A small-molecule ligand and the protein it binds are described below.
Small molecule (SMILES): O[C@@H]1[C@H](O)[C@@H](O)OC[C@@H]1O

Binding-site contacts:
Ligand atom C4 contacts residue ARG250 of chain 1.A at 4.0 Å.
Ligand atom C5 contacts residue HIS115 of chain 1.A at 3.9 Å.
Ligand atom O4 contacts residue ASN239 of chain 1.A at 3.7 Å.
Ligand atom O2 contacts residue ILE72 of chain 1.A at 4.0 Å.
Ligand atom O5 contacts residue MN1 of chain 1.C at 2.8 Å.
Ligand atom O2 contacts residue MET102 of chain 1.A at 4.0 Å.
Ligand atom O1 contacts residue GLU120 of chain 1.A at 3.4 Å (salt-bridge).
Ligand atom C5 contacts residue HIS113 of chain 1.A at 3.2 Å.
Ligand atom O1 contacts residue GLU211 of chain 1.A at 2.6 Å (salt-bridge).
Ligand atom O5 contacts residue CYS110 of chain 1.A at 3.6 Å.
Ligand atom C1 contacts residue MN1 of chain 1.C at 3.0 Å.
Ligand atom C4 contacts residue ILE72 of chain 1.A at 4.2 Å (hydrophobic).
Ligand atom O2 contacts residue LYS100 of chain 1.A at 3.2 Å (salt-bridge).
Ligand atom C1 contacts residue GLU211 of chain 1.A at 3.6 Å.
Ligand atom O3 contacts residue ASN239 of chain 1.A at 4.2 Å.
Ligand atom C2 contacts residue LYS118 of chain 1.A at 4.1 Å.
Ligand atom O2 contacts residue LYS118 of chain 1.A at 3.7 Å.
Ligand atom C3 contacts residue GLU218 of chain 1.A at 3.7 Å.
Ligand atom O3 contacts residue GLU218 of chain 1.A at 2.8 Å (salt-bridge).
Ligand atom C1 contacts residue HIS113 of chain 1.A at 4.0 Å.
Ligand atom C3 contacts residue ILE72 of chain 1.A at 3.5 Å (hydrophobic).
Ligand atom C2 contacts residue ILE72 of chain 1.A at 3.7 Å (hydrophobic).
Ligand atom C2 contacts residue LYS100 of chain 1.A at 4.1 Å.
Ligand atom C1 contacts residue LYS118 of chain 1.A at 3.8 Å.
Ligand atom O1 contacts residue MET102 of chain 1.A at 4.0 Å.
Ligand atom C3 contacts residue LYS100 of chain 1.A at 3.8 Å.
Ligand atom O5 contacts residue HIS115 of chain 1.A at 4.1 Å.
Ligand atom O3 contacts residue LYS100 of chain 1.A at 3.3 Å (salt-bridge).
Ligand atom C2 contacts residue GLU211 of chain 1.A at 3.9 Å.
Ligand atom O5 contacts residue HIS113 of chain 1.A at 3.0 Å (h-bond).
Ligand atom O4 contacts residue GLU218 of chain 1.A at 3.5 Å (salt-bridge).
Ligand atom C1 contacts residue GLU120 of chain 1.A at 4.0 Å.
Ligand atom C5 contacts residue MN1 of chain 1.C at 3.6 Å.
Ligand atom C1 contacts residue HIS115 of chain 1.A at 4.1 Å.
Ligand atom O1 contacts residue MN1 of chain 1.C at 3.0 Å.
Ligand atom O3 contacts residue LYS118 of chain 1.A at 3.1 Å (salt-bridge).
Ligand atom O2 contacts residue GLU211 of chain 1.A at 3.0 Å (salt-bridge).
Ligand atom O4 contacts residue ARG250 of chain 1.A at 2.8 Å (salt-bridge).
Ligand atom O3 contacts residue ARG250 of chain 1.A at 3.8 Å.
Ligand atom C3 contacts residue ARG250 of chain 1.A at 3.7 Å.

Sequence of chain 1.A:
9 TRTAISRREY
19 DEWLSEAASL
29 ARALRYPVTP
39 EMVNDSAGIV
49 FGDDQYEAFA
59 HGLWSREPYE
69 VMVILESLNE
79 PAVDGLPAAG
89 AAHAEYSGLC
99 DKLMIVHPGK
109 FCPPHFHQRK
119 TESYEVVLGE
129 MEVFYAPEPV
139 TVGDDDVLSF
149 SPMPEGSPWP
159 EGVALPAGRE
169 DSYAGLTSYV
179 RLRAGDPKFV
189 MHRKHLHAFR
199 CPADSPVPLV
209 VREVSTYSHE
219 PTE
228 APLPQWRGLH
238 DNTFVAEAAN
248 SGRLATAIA